A small-molecule ligand and the protein it binds are described below.
Small molecule (SMILES): Nc1nc2c(ncn2[C@@H]2O[C@H](CO[P](=O)(O)O[P](=O)(O)NP(=O)(O)O)[C@@H](O)[C@H]2O)c(=O)[nH]1

Binding-site contacts:
Ligand atom C2' contacts residue LYS243 of chain 1.F at 3.2 Å.
Ligand atom C2 contacts residue ASP196 of chain 1.F at 3.1 Å.
Ligand atom O1B contacts residue GLY91 of chain 1.F at 2.5 Å (h-bond).
Ligand atom N1 contacts residue ASP196 of chain 1.F at 2.4 Å (salt-bridge).
Ligand atom N2 contacts residue SER197 of chain 1.F at 2.5 Å (h-bond).
Ligand atom O1G contacts residue LYS92 of chain 1.F at 3.2 Å.
Ligand atom O2' contacts residue LYS243 of chain 1.F at 3.3 Å (salt-bridge).
Ligand atom PB contacts residue GLY91 of chain 1.F at 3.2 Å.
Ligand atom O1A contacts residue SER94 of chain 1.F at 3.3 Å (h-bond).
Ligand atom O3G contacts residue GLY113 of chain 1.F at 3.5 Å.
Ligand atom C6 contacts residue ASP196 of chain 1.F at 3.4 Å.
Ligand atom C8 contacts residue SER94 of chain 1.F at 3.5 Å.
Ligand atom O6 contacts residue SER241 of chain 1.F at 3.4 Å.
Ligand atom O2G contacts residue SER93 of chain 1.F at 2.9 Å (h-bond).
Ligand atom O1G contacts residue GLY89 of chain 1.F at 3.2 Å (h-bond).
Ligand atom O2G contacts residue MG1 of chain 1.X at 2.8 Å.
Ligand atom O2A contacts residue THR112 of chain 1.F at 2.9 Å (h-bond).
Ligand atom O1B contacts residue SER90 of chain 1.F at 2.5 Å (h-bond).
Ligand atom O2B contacts residue GLY91 of chain 1.F at 3.1 Å.
Ligand atom N7 contacts residue ASN242 of chain 1.F at 3.3 Å (h-bond).
Ligand atom PB contacts residue THR112 of chain 1.F at 3.5 Å.
Ligand atom O6 contacts residue LYS194 of chain 1.F at 3.3 Å (salt-bridge).
Ligand atom PG contacts residue THR112 of chain 1.F at 3.5 Å.
Ligand atom O1A contacts residue GLY91 of chain 1.F at 3.2 Å.
Ligand atom O3G contacts residue MG1 of chain 1.X at 2.1 Å.
Ligand atom O1B contacts residue GLY89 of chain 1.F at 3.0 Å (h-bond).
Ligand atom N1 contacts residue LYS194 of chain 1.F at 3.5 Å.
Ligand atom C2 contacts residue SER197 of chain 1.F at 3.3 Å.
Ligand atom O1G contacts residue THR88 of chain 1.F at 3.3 Å.
Ligand atom O3G contacts residue THR112 of chain 1.F at 3.3 Å (h-bond).
Ligand atom N3B contacts residue THR112 of chain 1.F at 2.5 Å (h-bond).
Ligand atom O3A contacts residue GLY89 of chain 1.F at 3.4 Å.
Ligand atom O2G contacts residue LYS92 of chain 1.F at 3.1 Å.
Ligand atom O6 contacts residue ASN242 of chain 1.F at 2.6 Å (h-bond).
Ligand atom O6 contacts residue ASP196 of chain 1.F at 3.4 Å (salt-bridge).
Ligand atom O1B contacts residue LYS92 of chain 1.F at 3.3 Å (salt-bridge).
Ligand atom N2 contacts residue ASP196 of chain 1.F at 2.3 Å (salt-bridge).
Ligand atom O2B contacts residue SER93 of chain 1.F at 3.0 Å (h-bond).
Ligand atom PG contacts residue MG1 of chain 1.X at 2.9 Å.
Ligand atom O2B contacts residue LYS92 of chain 1.F at 3.0 Å (salt-bridge).

Sequence of chain 1.F:
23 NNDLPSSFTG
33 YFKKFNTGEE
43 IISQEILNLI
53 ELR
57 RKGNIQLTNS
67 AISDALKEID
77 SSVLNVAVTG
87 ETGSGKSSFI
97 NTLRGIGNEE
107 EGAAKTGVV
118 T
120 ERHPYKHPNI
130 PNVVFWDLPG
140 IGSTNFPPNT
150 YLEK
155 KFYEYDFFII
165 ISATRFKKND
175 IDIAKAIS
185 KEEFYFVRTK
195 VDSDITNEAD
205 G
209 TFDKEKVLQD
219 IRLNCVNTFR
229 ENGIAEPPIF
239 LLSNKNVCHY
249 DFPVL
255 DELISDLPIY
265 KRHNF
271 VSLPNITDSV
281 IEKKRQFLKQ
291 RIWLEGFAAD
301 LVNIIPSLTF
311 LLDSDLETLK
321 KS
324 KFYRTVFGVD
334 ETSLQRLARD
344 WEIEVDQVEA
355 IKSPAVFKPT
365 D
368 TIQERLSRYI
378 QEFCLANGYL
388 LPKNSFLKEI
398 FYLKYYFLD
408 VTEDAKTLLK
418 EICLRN